A protein and the small-molecule ligand that binds it are described below.
Small molecule (SMILES): N#Cc1c(O)c2c(-c3ccc(Br)cc3)c(Br)sc2[nH]c1=O

Sequence of chain 2.B:
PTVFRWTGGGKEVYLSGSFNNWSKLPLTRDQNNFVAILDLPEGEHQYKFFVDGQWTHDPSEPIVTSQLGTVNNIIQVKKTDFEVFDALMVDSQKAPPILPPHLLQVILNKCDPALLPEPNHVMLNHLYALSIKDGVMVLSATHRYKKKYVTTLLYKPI

Binding-site contacts:
Ligand atom C6 contacts residue VAL47 of chain 2.B at 3.7 Å (hydrophobic).
Ligand atom C3 contacts residue LYS33 of chain 2.A at 3.9 Å.
Ligand atom C5 contacts residue ASP42 of chain 2.B at 4.0 Å.
Ligand atom BR1 contacts residue ILE49 of chain 2.B at 3.9 Å.
Ligand atom O2 contacts residue ASN45 of chain 2.B at 4.2 Å.
Ligand atom C14 contacts residue LYS31 of chain 2.A at 3.8 Å.
Ligand atom BR1 contacts residue VAL47 of chain 2.B at 3.8 Å.
Ligand atom S1 contacts residue ARG17 of chain 2.B at 3.6 Å.
Ligand atom C5 contacts residue ASN45 of chain 2.B at 4.2 Å.
Ligand atom C2 contacts residue LYS33 of chain 2.A at 3.8 Å.
Ligand atom O1 contacts residue ASN50 of chain 2.A at 4.0 Å.
Ligand atom C11 contacts residue ARG17 of chain 2.B at 3.9 Å.
Ligand atom O2 contacts residue ASP42 of chain 2.B at 3.3 Å (salt-bridge).
Ligand atom C9 contacts residue LYS31 of chain 2.A at 4.1 Å.
Ligand atom S1 contacts residue ILE48 of chain 2.A at 3.4 Å.
Ligand atom O1 contacts residue LYS53 of chain 2.A at 3.1 Å.
Ligand atom C12 contacts residue ARG17 of chain 2.B at 3.4 Å.
Ligand atom C12 contacts residue ASP90 of chain 2.A at 3.8 Å.
Ligand atom C8 contacts residue ARG17 of chain 2.B at 4.1 Å.
Ligand atom O2 contacts residue LYS31 of chain 2.A at 3.4 Å.
Ligand atom N1 contacts residue ILE48 of chain 2.A at 4.1 Å.
Ligand atom BR2 contacts residue LYS33 of chain 2.A at 4.1 Å.
Ligand atom C5 contacts residue VAL47 of chain 2.B at 3.1 Å (hydrophobic).
Ligand atom C2 contacts residue LEU20 of chain 2.A at 4.1 Å (hydrophobic).
Ligand atom C4 contacts residue VAL47 of chain 2.B at 3.3 Å (hydrophobic).
Ligand atom C7 contacts residue ARG17 of chain 2.B at 4.2 Å.
Ligand atom C13 contacts residue ILE48 of chain 2.A at 3.9 Å (hydrophobic).
Ligand atom C3 contacts residue ASP42 of chain 2.B at 4.2 Å.
Ligand atom C7 contacts residue ILE48 of chain 2.A at 4.2 Å (hydrophobic).
Ligand atom C4 contacts residue ASP42 of chain 2.B at 3.5 Å.
Ligand atom N2 contacts residue LYS31 of chain 2.A at 3.2 Å (salt-bridge).
Ligand atom C8 contacts residue ILE48 of chain 2.A at 4.1 Å (hydrophobic).
Ligand atom C12 contacts residue ILE48 of chain 2.A at 3.6 Å (hydrophobic).
Ligand atom N1 contacts residue ARG17 of chain 2.B at 3.2 Å (salt-bridge).
Ligand atom BR1 contacts residue PHE92 of chain 2.A at 3.8 Å.
Ligand atom BR1 contacts residue VAL15 of chain 2.B at 3.7 Å.
Ligand atom C1 contacts residue ILE48 of chain 2.A at 3.8 Å (hydrophobic).
Ligand atom S1 contacts residue ASP90 of chain 2.A at 3.2 Å (salt-bridge).
Ligand atom C3 contacts residue VAL47 of chain 2.B at 4.0 Å (hydrophobic).
Ligand atom N1 contacts residue ASP90 of chain 2.A at 3.4 Å (salt-bridge).

Sequence of chain 2.A:
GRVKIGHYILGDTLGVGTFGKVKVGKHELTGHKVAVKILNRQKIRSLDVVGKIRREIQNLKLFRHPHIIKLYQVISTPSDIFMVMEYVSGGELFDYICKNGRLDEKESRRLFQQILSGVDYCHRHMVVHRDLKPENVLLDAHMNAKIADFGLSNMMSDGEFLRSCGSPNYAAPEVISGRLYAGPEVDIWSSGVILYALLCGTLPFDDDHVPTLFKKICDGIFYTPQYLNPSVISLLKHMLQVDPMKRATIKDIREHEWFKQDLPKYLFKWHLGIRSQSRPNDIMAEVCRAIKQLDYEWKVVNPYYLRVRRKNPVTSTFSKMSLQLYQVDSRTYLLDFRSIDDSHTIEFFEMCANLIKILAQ